Sequence of chain 1.B:
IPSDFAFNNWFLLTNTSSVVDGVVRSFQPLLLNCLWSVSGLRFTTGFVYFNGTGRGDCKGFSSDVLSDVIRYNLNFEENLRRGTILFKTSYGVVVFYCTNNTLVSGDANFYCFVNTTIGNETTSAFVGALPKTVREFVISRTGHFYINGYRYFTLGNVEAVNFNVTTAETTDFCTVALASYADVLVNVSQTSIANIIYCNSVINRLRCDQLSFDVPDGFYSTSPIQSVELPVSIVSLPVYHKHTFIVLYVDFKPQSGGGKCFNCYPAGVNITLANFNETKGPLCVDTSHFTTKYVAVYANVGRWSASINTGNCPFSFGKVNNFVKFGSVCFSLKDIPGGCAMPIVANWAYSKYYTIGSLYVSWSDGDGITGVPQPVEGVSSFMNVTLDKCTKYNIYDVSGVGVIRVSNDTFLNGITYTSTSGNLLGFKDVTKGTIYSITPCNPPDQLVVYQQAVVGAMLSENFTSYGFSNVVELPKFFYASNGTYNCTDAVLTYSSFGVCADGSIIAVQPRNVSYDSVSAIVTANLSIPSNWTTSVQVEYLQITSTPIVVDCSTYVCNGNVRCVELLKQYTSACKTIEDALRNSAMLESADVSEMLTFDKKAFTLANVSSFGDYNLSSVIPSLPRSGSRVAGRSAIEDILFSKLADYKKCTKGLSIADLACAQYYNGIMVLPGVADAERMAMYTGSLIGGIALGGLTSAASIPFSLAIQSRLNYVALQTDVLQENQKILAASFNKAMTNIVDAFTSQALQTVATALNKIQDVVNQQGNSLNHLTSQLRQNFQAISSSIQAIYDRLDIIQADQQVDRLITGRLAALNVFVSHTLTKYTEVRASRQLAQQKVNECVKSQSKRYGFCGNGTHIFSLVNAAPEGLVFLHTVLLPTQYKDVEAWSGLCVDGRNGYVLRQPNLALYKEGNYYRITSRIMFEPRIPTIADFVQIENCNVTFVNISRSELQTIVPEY

Binding-site contacts:
Ligand atom C1 contacts residue LEU953 of chain 1.B at 4.3 Å (hydrophobic).
Ligand atom O7 contacts residue SER570 of chain 1.B at 2.9 Å (h-bond).
Ligand atom O7 contacts residue LEU953 of chain 1.B at 4.2 Å.
Ligand atom C1 contacts residue ASN930 of chain 1.B at 1.4 Å.
Ligand atom C8 contacts residue GLN821 of chain 1.B at 3.3 Å.
Ligand atom C6 contacts residue SER570 of chain 1.B at 4.2 Å.
Ligand atom O7 contacts residue ASN930 of chain 1.B at 3.1 Å (h-bond).
Ligand atom C8 contacts residue SER570 of chain 1.B at 3.7 Å.
Ligand atom O5 contacts residue ARG567 of chain 1.B at 4.0 Å.
Ligand atom C5 contacts residue ASN930 of chain 1.B at 3.7 Å.
Ligand atom O6 contacts residue SER570 of chain 1.B at 2.8 Å (h-bond).
Ligand atom C2 contacts residue LEU953 of chain 1.B at 4.4 Å (hydrophobic).
Ligand atom O4 contacts residue LEU953 of chain 1.B at 4.0 Å.
Ligand atom C3 contacts residue LEU953 of chain 1.B at 3.6 Å (hydrophobic).
Ligand atom O3 contacts residue LEU953 of chain 1.B at 4.3 Å.
Ligand atom O2 contacts residue NAG1 of chain 1.PA at 4.0 Å.
Ligand atom O5 contacts residue ASN930 of chain 1.B at 2.4 Å (h-bond).
Ligand atom C5 contacts residue GLN821 of chain 1.B at 4.3 Å.
Ligand atom C7 contacts residue GLN821 of chain 1.B at 4.1 Å.
Ligand atom N2 contacts residue LEU953 of chain 1.B at 4.0 Å.
Ligand atom O6 contacts residue VAL569 of chain 1.B at 3.1 Å.
Ligand atom C8 contacts residue ASN930 of chain 1.B at 4.0 Å.
Ligand atom C4 contacts residue ASN930 of chain 1.B at 4.1 Å.
Ligand atom C5 contacts residue LEU953 of chain 1.B at 4.3 Å (hydrophobic).
Ligand atom C8 contacts residue TYR925 of chain 1.B at 3.9 Å (hydrophobic).
Ligand atom C5 contacts residue ARG567 of chain 1.B at 4.2 Å.
Ligand atom C4 contacts residue LEU953 of chain 1.B at 4.2 Å (hydrophobic).
Ligand atom C7 contacts residue ASN930 of chain 1.B at 2.9 Å.
Ligand atom C6 contacts residue GLN821 of chain 1.B at 3.2 Å.
Ligand atom O6 contacts residue ARG567 of chain 1.B at 2.4 Å (salt-bridge).
Ligand atom N2 contacts residue SER570 of chain 1.B at 4.3 Å.
Ligand atom C7 contacts residue SER570 of chain 1.B at 3.4 Å.
Ligand atom C6 contacts residue ARG567 of chain 1.B at 3.1 Å.
Ligand atom C3 contacts residue ASN930 of chain 1.B at 3.5 Å.
Ligand atom N2 contacts residue ASN930 of chain 1.B at 2.5 Å (h-bond).
Ligand atom C6 contacts residue VAL569 of chain 1.B at 4.4 Å (hydrophobic).
Ligand atom N2 contacts residue GLN821 of chain 1.B at 4.0 Å.
Ligand atom C2 contacts residue ASN930 of chain 1.B at 2.1 Å.
Ligand atom O6 contacts residue GLN821 of chain 1.B at 3.7 Å.

This protein binds this small molecule.
Small molecule (SMILES): CC(=O)N[C@H]1[C@H](O[C@H]2[C@H](O)[C@@H](NC(C)=O)CO[C@@H]2CO)O[C@H](CO)[C@@H](O[C@@H]2O[C@H](CO)[C@@H](O)[C@H](O)[C@@H]2O)[C@@H]1O